This protein binds this small molecule.
Small molecule (SMILES): Cc1onc(-c2ccccc2)c1C(=O)Nc1ncc([N+](=O)[O-])s1

Sequence of chain 1.I:
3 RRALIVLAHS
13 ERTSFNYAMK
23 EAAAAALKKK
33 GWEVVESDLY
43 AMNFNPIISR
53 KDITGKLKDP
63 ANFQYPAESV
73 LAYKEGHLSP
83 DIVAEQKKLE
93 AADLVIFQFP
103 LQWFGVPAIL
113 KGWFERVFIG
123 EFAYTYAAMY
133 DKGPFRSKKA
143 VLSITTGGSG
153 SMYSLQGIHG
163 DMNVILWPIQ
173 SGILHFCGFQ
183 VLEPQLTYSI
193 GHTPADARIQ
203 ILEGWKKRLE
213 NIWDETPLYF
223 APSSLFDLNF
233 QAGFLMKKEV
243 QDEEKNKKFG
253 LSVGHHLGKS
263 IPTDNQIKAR

Sequence of chain 1.J:
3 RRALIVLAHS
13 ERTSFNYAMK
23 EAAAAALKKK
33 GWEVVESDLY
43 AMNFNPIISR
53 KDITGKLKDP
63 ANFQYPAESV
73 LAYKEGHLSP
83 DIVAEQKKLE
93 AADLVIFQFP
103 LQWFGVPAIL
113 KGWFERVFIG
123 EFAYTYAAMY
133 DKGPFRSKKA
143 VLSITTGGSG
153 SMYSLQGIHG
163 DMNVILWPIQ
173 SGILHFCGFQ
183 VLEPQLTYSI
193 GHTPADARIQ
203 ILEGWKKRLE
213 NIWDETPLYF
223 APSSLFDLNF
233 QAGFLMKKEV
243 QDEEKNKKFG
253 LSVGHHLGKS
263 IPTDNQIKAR

Binding-site contacts:
Ligand atom C9 contacts residue TYR126 of chain 1.I at 3.7 Å (hydrophobic).
Ligand atom C12 contacts residue PHE178 of chain 1.I at 3.5 Å (hydrophobic).
Ligand atom C1 contacts residue MET154 of chain 1.J at 3.7 Å (hydrophobic).
Ligand atom N1 contacts residue MET154 of chain 1.J at 3.0 Å.
Ligand atom C3 contacts residue PHE236 of chain 1.I at 3.3 Å (hydrophobic).
Ligand atom C8 contacts residue FAD1 of chain 1.FA at 3.8 Å.
Ligand atom N2 contacts residue PHE236 of chain 1.I at 3.2 Å.
Ligand atom S contacts residue MET131 of chain 1.I at 3.2 Å.
Ligand atom O1 contacts residue ILE160 of chain 1.J at 3.1 Å.
Ligand atom C5 contacts residue GLY149 of chain 1.J at 3.5 Å.
Ligand atom O contacts residue HIS161 of chain 1.J at 3.1 Å (h-bond).
Ligand atom C6 contacts residue GLY150 of chain 1.J at 3.8 Å.
Ligand atom C2 contacts residue MET154 of chain 1.J at 3.1 Å (hydrophobic).
Ligand atom C10 contacts residue FAD1 of chain 1.FA at 3.7 Å.
Ligand atom C3 contacts residue MET131 of chain 1.I at 3.2 Å (hydrophobic).
Ligand atom C4 contacts residue GLY150 of chain 1.J at 3.8 Å.
Ligand atom C6 contacts residue GLY149 of chain 1.J at 3.5 Å.
Ligand atom C11 contacts residue PHE178 of chain 1.I at 3.5 Å (hydrophobic).
Ligand atom N3 contacts residue FAD1 of chain 1.FA at 3.6 Å (h-bond).
Ligand atom C2 contacts residue MET131 of chain 1.I at 3.8 Å (hydrophobic).
Ligand atom C11 contacts residue TRP105 of chain 1.J at 3.8 Å (hydrophobic).
Ligand atom C2 contacts residue HIS161 of chain 1.J at 3.6 Å.
Ligand atom C1 contacts residue MET131 of chain 1.I at 2.9 Å (hydrophobic).
Ligand atom C13 contacts residue FAD1 of chain 1.FA at 3.3 Å.
Ligand atom C12 contacts residue FAD1 of chain 1.FA at 3.1 Å.
Ligand atom O1 contacts residue MET131 of chain 1.I at 3.2 Å (h-bond).
Ligand atom O3 contacts residue GLY149 of chain 1.J at 3.1 Å.
Ligand atom N2 contacts residue MET131 of chain 1.I at 3.3 Å (h-bond).
Ligand atom C7 contacts residue FAD1 of chain 1.FA at 3.8 Å.
Ligand atom C5 contacts residue GLY150 of chain 1.J at 3.5 Å.
Ligand atom N3 contacts residue GLY149 of chain 1.J at 3.5 Å.
Ligand atom C11 contacts residue FAD1 of chain 1.FA at 3.3 Å.
Ligand atom N1 contacts residue HIS161 of chain 1.J at 3.1 Å (h-bond).
Ligand atom O1 contacts residue LEU230 of chain 1.I at 3.5 Å.
Ligand atom C2 contacts residue ILE160 of chain 1.J at 3.7 Å (hydrophobic).
Ligand atom O2 contacts residue TYR128 of chain 1.I at 3.4 Å (h-bond).
Ligand atom O2 contacts residue PHE236 of chain 1.I at 2.9 Å.
Ligand atom S contacts residue TYR128 of chain 1.I at 3.3 Å.
Ligand atom C9 contacts residue FAD1 of chain 1.FA at 3.8 Å.
Ligand atom N contacts residue MET131 of chain 1.I at 3.5 Å.